Sequence of chain 2.A:
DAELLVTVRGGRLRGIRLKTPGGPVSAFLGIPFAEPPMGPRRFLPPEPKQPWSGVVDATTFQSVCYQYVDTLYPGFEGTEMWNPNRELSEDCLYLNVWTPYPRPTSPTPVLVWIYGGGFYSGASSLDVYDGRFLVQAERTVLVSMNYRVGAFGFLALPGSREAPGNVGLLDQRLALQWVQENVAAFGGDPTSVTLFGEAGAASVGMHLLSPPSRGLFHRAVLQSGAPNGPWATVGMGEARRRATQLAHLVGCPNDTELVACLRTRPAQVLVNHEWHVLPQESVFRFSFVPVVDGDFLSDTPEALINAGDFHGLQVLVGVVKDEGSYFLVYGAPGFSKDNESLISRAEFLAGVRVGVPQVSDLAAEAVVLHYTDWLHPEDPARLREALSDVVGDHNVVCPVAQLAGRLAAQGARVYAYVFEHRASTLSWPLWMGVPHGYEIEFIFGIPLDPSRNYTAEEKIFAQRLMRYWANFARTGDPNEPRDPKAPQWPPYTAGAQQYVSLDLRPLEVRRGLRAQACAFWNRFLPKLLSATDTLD

Binding-site contacts:
Ligand atom O5 contacts residue ASN350 of chain 2.A at 2.3 Å (h-bond).
Ligand atom O3 contacts residue NAG1 of chain 2.M at 3.4 Å (h-bond).
Ligand atom O7 contacts residue ASN350 of chain 2.A at 4.5 Å.
Ligand atom C1 contacts residue SER347 of chain 2.A at 4.0 Å.
Ligand atom O5 contacts residue SER347 of chain 2.A at 3.6 Å (h-bond).
Ligand atom C5 contacts residue SER347 of chain 2.A at 3.7 Å.
Ligand atom C6 contacts residue SER347 of chain 2.A at 4.1 Å.
Ligand atom C4 contacts residue NAG1 of chain 2.M at 3.0 Å.
Ligand atom C7 contacts residue ASN350 of chain 2.A at 3.6 Å.
Ligand atom C5 contacts residue ASN350 of chain 2.A at 3.6 Å.
Ligand atom C3 contacts residue NAG1 of chain 2.M at 4.0 Å.
Ligand atom N2 contacts residue ASN350 of chain 2.A at 3.0 Å (h-bond).
Ligand atom C8 contacts residue ASN350 of chain 2.A at 3.9 Å.
Ligand atom C1 contacts residue ASN350 of chain 2.A at 1.4 Å.
Ligand atom C2 contacts residue ASN350 of chain 2.A at 2.5 Å.
Ligand atom C4 contacts residue ASN350 of chain 2.A at 4.2 Å.
Ligand atom O4 contacts residue GLY345 of chain 2.A at 4.2 Å.
Ligand atom N2 contacts residue GLY345 of chain 2.A at 4.4 Å.
Ligand atom O4 contacts residue NAG1 of chain 2.M at 2.5 Å.
Ligand atom C6 contacts residue NAG1 of chain 2.M at 3.9 Å.
Ligand atom C5 contacts residue NAG1 of chain 2.M at 4.0 Å.
Ligand atom C3 contacts residue GLY345 of chain 2.A at 4.3 Å.
Ligand atom C3 contacts residue ASN350 of chain 2.A at 3.8 Å.

This protein binds this small molecule.
Small molecule (SMILES): CC(=O)N[C@@H]1[C@@H](O)[C@H](O)[C@@H](CO)O[C@H]1O